Sequence of chain 1.C:
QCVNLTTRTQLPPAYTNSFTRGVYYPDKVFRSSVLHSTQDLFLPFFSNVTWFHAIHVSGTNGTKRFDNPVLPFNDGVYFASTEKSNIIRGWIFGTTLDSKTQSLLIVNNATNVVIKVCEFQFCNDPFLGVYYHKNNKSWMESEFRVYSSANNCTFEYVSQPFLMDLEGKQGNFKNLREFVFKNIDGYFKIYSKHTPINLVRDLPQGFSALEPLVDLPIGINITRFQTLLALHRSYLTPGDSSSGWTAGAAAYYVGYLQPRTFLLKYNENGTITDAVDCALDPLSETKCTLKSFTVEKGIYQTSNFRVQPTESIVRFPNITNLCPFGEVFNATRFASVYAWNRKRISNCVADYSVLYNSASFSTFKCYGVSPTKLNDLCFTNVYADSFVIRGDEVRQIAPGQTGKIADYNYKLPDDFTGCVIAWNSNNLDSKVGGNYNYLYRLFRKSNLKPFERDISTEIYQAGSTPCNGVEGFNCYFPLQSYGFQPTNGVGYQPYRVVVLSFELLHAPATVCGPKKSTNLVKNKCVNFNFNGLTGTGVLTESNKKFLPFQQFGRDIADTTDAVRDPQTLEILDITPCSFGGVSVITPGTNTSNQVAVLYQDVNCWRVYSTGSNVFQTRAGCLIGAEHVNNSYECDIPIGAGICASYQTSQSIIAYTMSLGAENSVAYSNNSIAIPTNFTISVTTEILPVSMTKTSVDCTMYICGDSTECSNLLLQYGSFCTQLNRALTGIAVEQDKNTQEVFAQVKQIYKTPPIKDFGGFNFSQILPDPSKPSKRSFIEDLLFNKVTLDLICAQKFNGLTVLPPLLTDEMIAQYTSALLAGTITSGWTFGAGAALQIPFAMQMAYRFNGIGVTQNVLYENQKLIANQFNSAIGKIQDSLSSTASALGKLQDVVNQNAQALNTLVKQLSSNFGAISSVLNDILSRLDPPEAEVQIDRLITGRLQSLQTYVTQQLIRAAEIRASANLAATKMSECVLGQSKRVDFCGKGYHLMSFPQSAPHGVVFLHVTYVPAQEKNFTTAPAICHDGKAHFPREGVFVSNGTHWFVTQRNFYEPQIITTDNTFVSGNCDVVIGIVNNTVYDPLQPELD

Binding-site contacts:
Ligand atom C5 contacts residue HIS1132 of chain 1.C at 4.5 Å.
Ligand atom C2 contacts residue ASN1129 of chain 1.C at 2.4 Å.
Ligand atom N2 contacts residue ASN1129 of chain 1.C at 2.9 Å (h-bond).
Ligand atom C8 contacts residue HIS1132 of chain 1.C at 4.2 Å.
Ligand atom C5 contacts residue ASN1129 of chain 1.C at 3.7 Å.
Ligand atom C3 contacts residue ASN1129 of chain 1.C at 3.8 Å.
Ligand atom O5 contacts residue PHE1134 of chain 1.C at 3.9 Å.
Ligand atom C8 contacts residue ASN1129 of chain 1.C at 3.7 Å.
Ligand atom C1 contacts residue PHE1134 of chain 1.C at 4.5 Å (hydrophobic).
Ligand atom C5 contacts residue PHE1134 of chain 1.C at 4.2 Å (hydrophobic).
Ligand atom C4 contacts residue ASN1129 of chain 1.C at 4.2 Å.
Ligand atom C1 contacts residue ASN1129 of chain 1.C at 1.4 Å.
Ligand atom C7 contacts residue ASN1129 of chain 1.C at 3.5 Å.
Ligand atom O7 contacts residue ASN1129 of chain 1.C at 3.7 Å.
Ligand atom O5 contacts residue ASN1129 of chain 1.C at 2.4 Å (h-bond).
Ligand atom C6 contacts residue PHE1134 of chain 1.C at 3.8 Å (hydrophobic).

The small molecule below binds the protein below.
Small molecule (SMILES): CC(=O)N[C@H]1[C@H](O[C@H]2[C@H](O)[C@@H](NC(C)=O)CO[C@@H]2CO)O[C@H](CO)[C@@H](O)[C@@H]1O